Sequence of chain 1.A:
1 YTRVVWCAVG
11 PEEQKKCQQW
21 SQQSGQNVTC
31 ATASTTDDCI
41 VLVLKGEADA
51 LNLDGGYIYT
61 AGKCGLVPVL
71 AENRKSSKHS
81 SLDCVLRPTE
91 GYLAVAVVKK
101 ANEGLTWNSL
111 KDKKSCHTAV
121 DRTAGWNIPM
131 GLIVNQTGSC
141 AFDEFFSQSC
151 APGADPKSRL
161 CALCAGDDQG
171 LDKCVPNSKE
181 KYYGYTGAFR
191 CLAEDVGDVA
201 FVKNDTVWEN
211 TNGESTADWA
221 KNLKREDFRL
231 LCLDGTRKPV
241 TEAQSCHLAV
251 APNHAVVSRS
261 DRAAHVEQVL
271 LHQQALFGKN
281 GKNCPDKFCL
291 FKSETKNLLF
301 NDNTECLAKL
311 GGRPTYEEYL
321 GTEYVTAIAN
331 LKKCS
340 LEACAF

The small molecule below binds the protein below.
Small molecule (SMILES): CC(=O)N[C@@H]1[C@@H](O)[C@H](O[C@@H]2O[C@H](CO)[C@@H](O)[C@H](O)[C@H]2NC(C)=O)[C@@H](CO)O[C@H]1O

Binding-site contacts:
Ligand atom O6 contacts residue GLU323 of chain 1.A at 4.5 Å.
Ligand atom O7 contacts residue PRO252 of chain 1.A at 3.6 Å.
Ligand atom O6 contacts residue THR322 of chain 1.A at 4.1 Å.
Ligand atom C4 contacts residue VAL250 of chain 1.A at 4.0 Å (hydrophobic).
Ligand atom O3 contacts residue GLU318 of chain 1.A at 3.3 Å (salt-bridge).
Ligand atom C8 contacts residue TYR319 of chain 1.A at 4.0 Å (hydrophobic).
Ligand atom O3 contacts residue GLU90 of chain 1.A at 4.2 Å.
Ligand atom C4 contacts residue GLY321 of chain 1.A at 3.9 Å.
Ligand atom O4 contacts residue GLU90 of chain 1.A at 3.1 Å (salt-bridge).
Ligand atom C4 contacts residue GLU90 of chain 1.A at 4.2 Å.
Ligand atom C6 contacts residue VAL250 of chain 1.A at 4.3 Å (hydrophobic).
Ligand atom O4 contacts residue VAL250 of chain 1.A at 3.6 Å.
Ligand atom C7 contacts residue TYR319 of chain 1.A at 3.1 Å (hydrophobic).
Ligand atom O3 contacts residue ALA251 of chain 1.A at 4.1 Å.
Ligand atom O7 contacts residue TYR319 of chain 1.A at 2.6 Å (h-bond).
Ligand atom O4 contacts residue LEU320 of chain 1.A at 4.4 Å.
Ligand atom C8 contacts residue THR89 of chain 1.A at 3.9 Å.
Ligand atom C3 contacts residue GLU318 of chain 1.A at 4.2 Å.
Ligand atom O4 contacts residue GLU318 of chain 1.A at 4.3 Å.
Ligand atom C2 contacts residue TYR319 of chain 1.A at 4.2 Å (hydrophobic).
Ligand atom O3 contacts residue PRO252 of chain 1.A at 3.5 Å.
Ligand atom O3 contacts residue GLY91 of chain 1.A at 4.1 Å.
Ligand atom N2 contacts residue TYR319 of chain 1.A at 3.6 Å (h-bond).
Ligand atom O4 contacts residue GLY321 of chain 1.A at 3.4 Å.